Binding-site contacts:
Ligand atom C11 contacts residue ASN20 of chain 1.A at 3.7 Å.
Ligand atom N05 contacts residue SER35 of chain 1.A at 2.5 Å (h-bond).
Ligand atom CL01 contacts residue SER19 of chain 1.A at 3.7 Å.
Ligand atom CL01 contacts residue ASN24 of chain 1.A at 3.0 Å.
Ligand atom N19 contacts residue SER19 of chain 1.A at 3.9 Å.
Ligand atom N03 contacts residue ASN24 of chain 1.A at 2.9 Å (h-bond).
Ligand atom CL01 contacts residue PRO88 of chain 1.A at 3.8 Å.
Ligand atom C12 contacts residue MET91 of chain 1.A at 3.9 Å (hydrophobic).
Ligand atom C04 contacts residue SER35 of chain 1.A at 3.7 Å.
Ligand atom N05 contacts residue LEU96 of chain 1.A at 3.6 Å.
Ligand atom N09 contacts residue LYS18 of chain 1.A at 3.3 Å (salt-bridge).
Ligand atom N05 contacts residue TRP34 of chain 1.A at 3.4 Å.
Ligand atom C06 contacts residue TRP85 of chain 1.A at 3.4 Å (hydrophobic).
Ligand atom C17 contacts residue LYS18 of chain 1.A at 3.9 Å.
Ligand atom C07 contacts residue TRP34 of chain 1.A at 3.8 Å (hydrophobic).
Ligand atom C04 contacts residue LEU96 of chain 1.A at 3.9 Å (hydrophobic).
Ligand atom N14 contacts residue LEU37 of chain 1.A at 3.7 Å.
Ligand atom C06 contacts residue LEU96 of chain 1.A at 3.7 Å (hydrophobic).
Ligand atom C13 contacts residue MET91 of chain 1.A at 3.7 Å (hydrophobic).
Ligand atom N09 contacts residue ASP133 of chain 1.A at 3.9 Å.
Ligand atom CL01 contacts residue ASN20 of chain 1.A at 3.5 Å.
Ligand atom C13 contacts residue LEU37 of chain 1.A at 3.9 Å (hydrophobic).
Ligand atom C10 contacts residue LYS18 of chain 1.A at 3.0 Å.
Ligand atom C08 contacts residue LYS18 of chain 1.A at 3.8 Å.
Ligand atom C04 contacts residue TRP34 of chain 1.A at 3.5 Å (hydrophobic).
Ligand atom C06 contacts residue TRP34 of chain 1.A at 3.7 Å (hydrophobic).
Ligand atom C06 contacts residue ASN24 of chain 1.A at 3.8 Å.
Ligand atom C07 contacts residue SER35 of chain 1.A at 4.0 Å.
Ligand atom C02 contacts residue SER19 of chain 1.A at 3.7 Å.
Ligand atom C17 contacts residue ASP133 of chain 1.A at 3.0 Å.
Ligand atom C02 contacts residue ASN20 of chain 1.A at 3.7 Å.
Ligand atom C10 contacts residue ASN20 of chain 1.A at 3.5 Å.
Ligand atom C02 contacts residue ASN24 of chain 1.A at 3.4 Å.
Ligand atom N18 contacts residue THR36 of chain 1.A at 3.8 Å.
Ligand atom CL01 contacts residue VAL86 of chain 1.A at 3.5 Å.
Ligand atom N19 contacts residue ASN20 of chain 1.A at 3.2 Å (h-bond).
Ligand atom N18 contacts residue ASP133 of chain 1.A at 3.9 Å.
Ligand atom N18 contacts residue SER35 of chain 1.A at 3.6 Å.
Ligand atom C06 contacts residue SER35 of chain 1.A at 3.3 Å.
Ligand atom CL01 contacts residue ASN21 of chain 1.A at 2.6 Å.

A small-molecule ligand and the protein it binds are described below.
Small molecule (SMILES): CNc1nc(Cl)nc2c1ncn2Cc1ccncc1

Sequence of chain 1.A:
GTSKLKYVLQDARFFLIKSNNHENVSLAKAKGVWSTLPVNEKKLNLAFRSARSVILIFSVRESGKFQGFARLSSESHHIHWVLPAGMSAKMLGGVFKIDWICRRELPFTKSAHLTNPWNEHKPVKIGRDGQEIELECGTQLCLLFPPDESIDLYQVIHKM